Sequence of chain 1.B:
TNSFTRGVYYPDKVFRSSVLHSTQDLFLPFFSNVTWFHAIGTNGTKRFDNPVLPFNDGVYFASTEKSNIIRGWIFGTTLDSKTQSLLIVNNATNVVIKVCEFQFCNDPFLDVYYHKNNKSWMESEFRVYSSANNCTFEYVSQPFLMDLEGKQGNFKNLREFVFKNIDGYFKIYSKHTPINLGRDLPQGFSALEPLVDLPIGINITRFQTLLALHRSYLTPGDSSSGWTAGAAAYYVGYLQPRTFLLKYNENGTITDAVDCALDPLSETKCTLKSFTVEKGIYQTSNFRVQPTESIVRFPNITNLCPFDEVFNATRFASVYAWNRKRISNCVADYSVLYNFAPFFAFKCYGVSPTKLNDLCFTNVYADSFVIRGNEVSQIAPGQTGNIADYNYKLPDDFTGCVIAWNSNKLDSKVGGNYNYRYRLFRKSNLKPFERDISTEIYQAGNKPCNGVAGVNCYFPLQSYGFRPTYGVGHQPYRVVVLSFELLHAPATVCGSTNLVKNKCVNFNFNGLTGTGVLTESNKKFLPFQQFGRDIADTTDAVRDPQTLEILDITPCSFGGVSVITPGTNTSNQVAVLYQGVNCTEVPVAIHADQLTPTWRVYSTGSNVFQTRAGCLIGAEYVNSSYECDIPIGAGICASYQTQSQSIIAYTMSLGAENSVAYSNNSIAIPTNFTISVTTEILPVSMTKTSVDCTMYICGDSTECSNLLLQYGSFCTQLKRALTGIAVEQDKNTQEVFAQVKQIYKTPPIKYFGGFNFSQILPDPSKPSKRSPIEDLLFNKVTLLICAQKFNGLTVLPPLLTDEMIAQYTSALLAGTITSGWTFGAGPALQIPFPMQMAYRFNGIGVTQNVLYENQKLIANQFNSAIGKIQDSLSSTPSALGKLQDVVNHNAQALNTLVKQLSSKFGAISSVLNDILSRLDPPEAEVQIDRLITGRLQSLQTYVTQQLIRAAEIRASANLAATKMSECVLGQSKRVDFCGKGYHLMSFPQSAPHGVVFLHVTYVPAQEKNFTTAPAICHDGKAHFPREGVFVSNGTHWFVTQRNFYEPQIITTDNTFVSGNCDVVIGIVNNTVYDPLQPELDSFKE

The protein below binds the small molecule below.
Small molecule (SMILES): CC(=O)N[C@@H]1[C@@H](O)[C@H](O)[C@@H](CO)O[C@H]1O

Binding-site contacts:
Ligand atom C3 contacts residue ASN657 of chain 1.B at 3.6 Å.
Ligand atom C7 contacts residue ASN657 of chain 1.B at 3.6 Å.
Ligand atom C1 contacts residue TYR655 of chain 1.B at 4.5 Å (hydrophobic).
Ligand atom O7 contacts residue TYR655 of chain 1.B at 3.3 Å.
Ligand atom C4 contacts residue ASN657 of chain 1.B at 4.3 Å.
Ligand atom C7 contacts residue TYR655 of chain 1.B at 3.9 Å (hydrophobic).
Ligand atom C8 contacts residue TYR655 of chain 1.B at 3.8 Å (hydrophobic).
Ligand atom N2 contacts residue ASN657 of chain 1.B at 3.4 Å (h-bond).
Ligand atom O3 contacts residue ASN657 of chain 1.B at 3.6 Å.
Ligand atom C5 contacts residue ASN657 of chain 1.B at 3.7 Å.
Ligand atom O7 contacts residue ASN657 of chain 1.B at 3.6 Å (h-bond).
Ligand atom C8 contacts residue ASN657 of chain 1.B at 4.5 Å.
Ligand atom C1 contacts residue ASN657 of chain 1.B at 1.4 Å.
Ligand atom O5 contacts residue ASN657 of chain 1.B at 2.4 Å (h-bond).
Ligand atom C2 contacts residue ASN657 of chain 1.B at 2.5 Å.